Binding-site contacts:
Ligand atom N4 contacts residue NDP1 of chain 1.B at 3.8 Å.
Ligand atom N3 contacts residue ILE10 of chain 1.A at 3.6 Å.
Ligand atom N3 contacts residue NDP1 of chain 1.B at 3.7 Å.
Ligand atom C8 contacts residue ARG75 of chain 1.A at 3.7 Å.
Ligand atom N4 contacts residue PHE36 of chain 1.A at 3.8 Å.
Ligand atom N3 contacts residue VAL11 of chain 1.A at 3.3 Å.
Ligand atom C4 contacts residue PHE36 of chain 1.A at 3.5 Å (hydrophobic).
Ligand atom C6 contacts residue PHE36 of chain 1.A at 3.8 Å (hydrophobic).
Ligand atom O9 contacts residue LYS37 of chain 1.A at 3.4 Å.
Ligand atom O10 contacts residue ARG75 of chain 1.A at 3.2 Å (salt-bridge).
Ligand atom N2 contacts residue ALA12 of chain 1.A at 3.5 Å (h-bond).
Ligand atom C16 contacts residue NDP1 of chain 1.B at 3.7 Å.
Ligand atom C6 contacts residue GLU32 of chain 1.A at 3.6 Å.
Ligand atom O10 contacts residue LYS37 of chain 1.A at 3.6 Å.
Ligand atom N3 contacts residue ALA12 of chain 1.A at 3.8 Å.
Ligand atom C2 contacts residue GLU32 of chain 1.A at 3.5 Å.
Ligand atom O9 contacts residue PHE36 of chain 1.A at 3.4 Å.
Ligand atom N1 contacts residue PHE36 of chain 1.A at 3.8 Å.
Ligand atom C7 contacts residue ILE33 of chain 1.A at 3.5 Å (hydrophobic).
Ligand atom C2 contacts residue VAL11 of chain 1.A at 3.8 Å (hydrophobic).
Ligand atom C5 contacts residue PHE36 of chain 1.A at 3.5 Å (hydrophobic).
Ligand atom N4 contacts residue ILE10 of chain 1.A at 3.0 Å (h-bond).
Ligand atom C3 contacts residue PHE69 of chain 1.A at 3.8 Å (hydrophobic).
Ligand atom N2 contacts residue VAL11 of chain 1.A at 3.4 Å.
Ligand atom C4 contacts residue ILE10 of chain 1.A at 3.8 Å (hydrophobic).
Ligand atom C1 contacts residue LEU72 of chain 1.A at 3.6 Å (hydrophobic).
Ligand atom C52 contacts residue LEU72 of chain 1.A at 3.8 Å (hydrophobic).
Ligand atom C2 contacts residue ALA12 of chain 1.A at 3.8 Å (hydrophobic).
Ligand atom O1 contacts residue LEU25 of chain 1.A at 3.5 Å.
Ligand atom N4 contacts residue TYR129 of chain 1.A at 3.6 Å (h-bond).
Ligand atom N2 contacts residue THR144 of chain 1.A at 3.5 Å (h-bond).
Ligand atom C4 contacts residue NDP1 of chain 1.B at 3.6 Å.
Ligand atom O5' contacts residue ILE33 of chain 1.A at 3.5 Å.
Ligand atom C1 contacts residue PHE69 of chain 1.A at 3.5 Å (hydrophobic).
Ligand atom N2 contacts residue GLU32 of chain 1.A at 2.7 Å (salt-bridge).
Ligand atom N4 contacts residue ILE123 of chain 1.A at 2.9 Å (h-bond).
Ligand atom O9 contacts residue ARG75 of chain 1.A at 2.9 Å (salt-bridge).
Ligand atom N1 contacts residue GLU32 of chain 1.A at 2.7 Å (salt-bridge).
Ligand atom O1 contacts residue NDP1 of chain 1.B at 3.8 Å.
Ligand atom C8 contacts residue LYS37 of chain 1.A at 3.7 Å.

The protein below binds the small molecule below.
Small molecule (SMILES): COc1ccc(OCCCCC(=O)O)cc1Cc1cnc(N)nc1N

Sequence of chain 1.A:
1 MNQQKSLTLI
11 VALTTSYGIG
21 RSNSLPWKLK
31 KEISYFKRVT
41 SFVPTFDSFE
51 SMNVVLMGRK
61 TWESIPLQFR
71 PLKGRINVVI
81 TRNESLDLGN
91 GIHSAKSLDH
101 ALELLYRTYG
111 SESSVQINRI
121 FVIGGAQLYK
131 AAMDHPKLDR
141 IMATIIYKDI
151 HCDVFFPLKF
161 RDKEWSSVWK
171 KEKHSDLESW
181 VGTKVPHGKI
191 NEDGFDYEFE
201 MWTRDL